A protein and the small-molecule ligand that binds it are described below.
Small molecule (SMILES): O=c1[nH]cnc2nc[nH]c12

Binding-site contacts:
Ligand atom C5 contacts residue PHE159 of chain 1.E at 3.6 Å (hydrophobic).
Ligand atom C5 contacts residue CYS91 of chain 1.E at 4.2 Å (hydrophobic).
Ligand atom O6 contacts residue LEU206 of chain 1.E at 3.2 Å.
Ligand atom N7 contacts residue PHE159 of chain 1.E at 4.1 Å.
Ligand atom C4 contacts residue THR90 of chain 1.E at 4.4 Å.
Ligand atom C8 contacts residue GLY92 of chain 1.E at 4.1 Å.
Ligand atom N9 contacts residue CYS91 of chain 1.E at 4.0 Å.
Ligand atom N3 contacts residue ILE178 of chain 1.E at 3.7 Å.
Ligand atom N1 contacts residue ILE178 of chain 1.E at 4.0 Å.
Ligand atom N1 contacts residue PHE159 of chain 1.E at 4.0 Å.
Ligand atom C2 contacts residue MET180 of chain 1.E at 4.2 Å (hydrophobic).
Ligand atom O6 contacts residue GLY92 of chain 1.E at 4.2 Å.
Ligand atom C5 contacts residue GLY92 of chain 1.E at 3.7 Å.
Ligand atom N3 contacts residue GLU179 of chain 1.E at 4.0 Å.
Ligand atom N9 contacts residue GLY92 of chain 1.E at 4.3 Å.
Ligand atom C6 contacts residue LEU206 of chain 1.E at 4.3 Å (hydrophobic).
Ligand atom C4 contacts residue ILE178 of chain 1.E at 4.1 Å (hydrophobic).
Ligand atom N3 contacts residue MET180 of chain 1.E at 4.3 Å.
Ligand atom N9 contacts residue THR90 of chain 1.E at 3.6 Å.
Ligand atom N7 contacts residue GLY92 of chain 1.E at 3.7 Å.
Ligand atom N7 contacts residue CYS91 of chain 1.E at 3.9 Å.
Ligand atom C6 contacts residue ILE178 of chain 1.E at 4.3 Å (hydrophobic).
Ligand atom C6 contacts residue PHE159 of chain 1.E at 3.9 Å (hydrophobic).
Ligand atom C8 contacts residue PHE159 of chain 1.E at 4.3 Å (hydrophobic).
Ligand atom C5 contacts residue ILE178 of chain 1.E at 4.4 Å (hydrophobic).
Ligand atom O6 contacts residue PHE159 of chain 1.E at 4.5 Å.
Ligand atom C2 contacts residue PHE159 of chain 1.E at 3.8 Å (hydrophobic).
Ligand atom C2 contacts residue ILE178 of chain 1.E at 3.7 Å (hydrophobic).
Ligand atom C4 contacts residue CYS91 of chain 1.E at 4.3 Å (hydrophobic).
Ligand atom C4 contacts residue GLY92 of chain 1.E at 4.1 Å.
Ligand atom C6 contacts residue GLY92 of chain 1.E at 4.1 Å.
Ligand atom C4 contacts residue PHE159 of chain 1.E at 3.5 Å (hydrophobic).
Ligand atom N3 contacts residue PHE159 of chain 1.E at 3.7 Å.
Ligand atom C2 contacts residue GLU179 of chain 1.E at 4.1 Å.
Ligand atom N9 contacts residue PHE159 of chain 1.E at 4.0 Å.
Ligand atom C8 contacts residue CYS91 of chain 1.E at 3.9 Å (hydrophobic).
Ligand atom C8 contacts residue THR90 of chain 1.E at 4.3 Å.

Sequence of chain 1.E:
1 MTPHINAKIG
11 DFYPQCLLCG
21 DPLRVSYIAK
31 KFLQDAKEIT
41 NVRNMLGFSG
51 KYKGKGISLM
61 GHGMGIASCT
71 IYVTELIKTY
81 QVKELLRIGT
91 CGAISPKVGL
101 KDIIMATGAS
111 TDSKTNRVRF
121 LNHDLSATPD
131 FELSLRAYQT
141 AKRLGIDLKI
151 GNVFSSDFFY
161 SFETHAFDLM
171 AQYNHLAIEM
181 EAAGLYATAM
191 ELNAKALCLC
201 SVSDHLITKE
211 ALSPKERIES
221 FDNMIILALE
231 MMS